This small molecule binds to this protein.
Small molecule (SMILES): CC[C@H](C)[C@H](NC(=O)[C@@H](N)CC(C)C)C(=O)NCC(=O)N[C@@H](CCCN=C(N)N)C(=O)N[C@H](C=O)[C@@H](C)O

Binding-site contacts:
Ligand atom C contacts residue THR88 of chain 52.A at 4.2 Å.
Ligand atom CA contacts residue SER233 of chain 51.C at 3.6 Å.
Ligand atom CZ contacts residue PHE100 of chain 52.A at 4.1 Å (hydrophobic).
Ligand atom CB contacts residue SER233 of chain 51.C at 4.1 Å.
Ligand atom CZ contacts residue LYS98 of chain 52.A at 3.7 Å.
Ligand atom NE contacts residue SER86 of chain 52.A at 3.6 Å.
Ligand atom NH2 contacts residue PHE100 of chain 52.A at 2.8 Å (h-bond).
Ligand atom NH1 contacts residue LYS98 of chain 52.A at 3.7 Å.
Ligand atom NH2 contacts residue ASN101 of chain 52.A at 3.7 Å.
Ligand atom CZ contacts residue SER86 of chain 52.A at 3.2 Å.
Ligand atom N contacts residue SER86 of chain 52.A at 4.0 Å.
Ligand atom C contacts residue LYS234 of chain 51.C at 3.0 Å.
Ligand atom CD contacts residue SER86 of chain 52.A at 3.5 Å.
Ligand atom N contacts residue LYS234 of chain 51.C at 3.6 Å.
Ligand atom CA contacts residue LYS234 of chain 51.C at 2.5 Å.
Ligand atom N contacts residue LYS234 of chain 51.C at 1.5 Å.
Ligand atom NH2 contacts residue LYS98 of chain 52.A at 2.7 Å (salt-bridge).
Ligand atom NH1 contacts residue SER86 of chain 52.A at 3.4 Å (h-bond).
Ligand atom O contacts residue LYS98 of chain 52.A at 3.8 Å.
Ligand atom NH2 contacts residue SER86 of chain 52.A at 3.5 Å (h-bond).
Ligand atom O contacts residue LYS234 of chain 51.C at 3.4 Å.
Ligand atom C contacts residue SER86 of chain 52.A at 3.6 Å.
Ligand atom CZ contacts residue ASN101 of chain 52.A at 3.7 Å.
Ligand atom NH1 contacts residue LEU87 of chain 52.A at 3.9 Å.
Ligand atom NH2 contacts residue LEU87 of chain 52.A at 3.9 Å.
Ligand atom CB contacts residue LYS234 of chain 51.C at 3.9 Å.
Ligand atom CZ contacts residue LEU87 of chain 52.A at 4.2 Å (hydrophobic).
Ligand atom CD1 contacts residue ILE84 of chain 52.A at 4.0 Å (hydrophobic).
Ligand atom CD contacts residue ASN101 of chain 52.A at 3.2 Å.
Ligand atom O contacts residue THR88 of chain 52.A at 3.7 Å.
Ligand atom CA contacts residue SER86 of chain 52.A at 4.0 Å.
Ligand atom N contacts residue SER233 of chain 51.C at 3.0 Å (h-bond).
Ligand atom O contacts residue SER86 of chain 52.A at 2.8 Å (h-bond).
Ligand atom NH1 contacts residue THR88 of chain 52.A at 3.8 Å.
Ligand atom CD2 contacts residue ILE84 of chain 52.A at 3.9 Å (hydrophobic).
Ligand atom CB contacts residue SER86 of chain 52.A at 3.9 Å.
Ligand atom NH2 contacts residue LYS97 of chain 52.A at 3.6 Å (salt-bridge).
Ligand atom C contacts residue LYS98 of chain 52.A at 3.7 Å.
Ligand atom CG contacts residue SER86 of chain 52.A at 4.2 Å.
Ligand atom NE contacts residue ASN101 of chain 52.A at 3.0 Å (h-bond).

Sequence of chain 51.C:
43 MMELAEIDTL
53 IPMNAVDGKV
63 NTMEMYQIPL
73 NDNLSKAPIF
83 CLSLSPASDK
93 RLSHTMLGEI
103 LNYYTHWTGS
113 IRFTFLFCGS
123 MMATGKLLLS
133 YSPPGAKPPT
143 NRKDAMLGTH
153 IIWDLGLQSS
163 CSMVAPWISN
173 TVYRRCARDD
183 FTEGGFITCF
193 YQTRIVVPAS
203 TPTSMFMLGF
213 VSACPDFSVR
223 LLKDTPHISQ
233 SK

Sequence of chain 52.A:
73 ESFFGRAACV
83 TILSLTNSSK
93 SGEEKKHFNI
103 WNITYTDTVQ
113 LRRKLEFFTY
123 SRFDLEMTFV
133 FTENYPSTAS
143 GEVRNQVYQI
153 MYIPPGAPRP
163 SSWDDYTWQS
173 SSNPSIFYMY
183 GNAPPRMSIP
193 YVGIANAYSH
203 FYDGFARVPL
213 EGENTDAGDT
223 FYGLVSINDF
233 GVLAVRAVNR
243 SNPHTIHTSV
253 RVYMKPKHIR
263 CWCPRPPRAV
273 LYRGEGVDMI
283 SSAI